This protein binds this small molecule.
Small molecule (SMILES): CCCCCCCCCCCC[N+](C)(C)CCCS(=O)(=O)O

Binding-site contacts:
Ligand atom O1S contacts residue PHE223 of chain 28.A at 4.5 Å.
Ligand atom S1 contacts residue TRP374 of chain 28.A at 4.0 Å.
Ligand atom S1 contacts residue GLY222 of chain 28.A at 3.0 Å (h-bond).
Ligand atom C8 contacts residue C151 of chain 28.D at 3.7 Å.
Ligand atom C1 contacts residue TRP374 of chain 28.A at 3.6 Å (hydrophobic).
Ligand atom C13 contacts residue C151 of chain 28.D at 4.5 Å.
Ligand atom C7 contacts residue C151 of chain 28.D at 3.4 Å.
Ligand atom C11 contacts residue C151 of chain 28.D at 3.5 Å.
Ligand atom O1S contacts residue TRP374 of chain 28.A at 4.3 Å.
Ligand atom C9 contacts residue C151 of chain 28.D at 3.4 Å.
Ligand atom C2 contacts residue TRP374 of chain 28.A at 4.1 Å (hydrophobic).
Ligand atom O3S contacts residue TRP374 of chain 28.A at 3.3 Å.
Ligand atom C5 contacts residue C151 of chain 28.D at 4.0 Å.
Ligand atom O3S contacts residue ARG224 of chain 28.A at 2.9 Å (salt-bridge).
Ligand atom O2S contacts residue ARG224 of chain 28.A at 4.5 Å.
Ligand atom C6 contacts residue C151 of chain 28.D at 4.2 Å.
Ligand atom O1S contacts residue LYS215 of chain 28.A at 2.7 Å (salt-bridge).
Ligand atom C16 contacts residue ASP229 of chain 28.A at 4.3 Å.
Ligand atom C12 contacts residue C151 of chain 28.D at 3.4 Å.
Ligand atom O3S contacts residue PHE223 of chain 28.A at 3.9 Å.
Ligand atom S1 contacts residue LYS215 of chain 28.A at 4.1 Å.
Ligand atom O3S contacts residue GLY222 of chain 28.A at 2.9 Å (h-bond).
Ligand atom S1 contacts residue ARG224 of chain 28.A at 4.3 Å.
Ligand atom O2S contacts residue GLY222 of chain 28.A at 3.3 Å (h-bond).
Ligand atom C3 contacts residue TRP374 of chain 28.A at 4.3 Å (hydrophobic).
Ligand atom C10 contacts residue C151 of chain 28.D at 3.4 Å.
Ligand atom O1S contacts residue GLY222 of chain 28.A at 2.3 Å (h-bond).

Sequence of chain 28.A:
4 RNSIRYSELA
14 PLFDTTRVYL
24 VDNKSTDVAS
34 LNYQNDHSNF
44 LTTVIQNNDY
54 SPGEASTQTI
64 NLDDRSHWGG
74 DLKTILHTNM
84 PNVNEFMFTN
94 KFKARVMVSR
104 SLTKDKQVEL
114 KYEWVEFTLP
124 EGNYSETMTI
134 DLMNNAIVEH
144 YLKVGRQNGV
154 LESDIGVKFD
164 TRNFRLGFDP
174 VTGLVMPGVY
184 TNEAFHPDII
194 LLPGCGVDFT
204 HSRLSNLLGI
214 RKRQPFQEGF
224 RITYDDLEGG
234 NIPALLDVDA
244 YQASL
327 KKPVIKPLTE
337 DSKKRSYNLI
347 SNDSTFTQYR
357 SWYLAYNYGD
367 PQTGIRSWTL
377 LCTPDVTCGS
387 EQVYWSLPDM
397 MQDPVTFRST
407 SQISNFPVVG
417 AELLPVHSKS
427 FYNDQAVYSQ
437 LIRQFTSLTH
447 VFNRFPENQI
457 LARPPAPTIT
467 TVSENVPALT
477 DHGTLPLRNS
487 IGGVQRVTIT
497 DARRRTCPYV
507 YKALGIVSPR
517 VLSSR